Binding-site contacts:
Ligand atom C5 contacts residue GLN207 of chain 1.B at 3.5 Å.
Ligand atom C4 contacts residue GLN207 of chain 1.B at 4.4 Å.
Ligand atom C3 contacts residue ASN228 of chain 1.B at 3.8 Å.
Ligand atom C7 contacts residue ASN228 of chain 1.B at 4.1 Å.
Ligand atom O5 contacts residue GLN205 of chain 1.B at 3.4 Å (h-bond).
Ligand atom C1 contacts residue GLN207 of chain 1.B at 3.5 Å.
Ligand atom O5 contacts residue GLN207 of chain 1.B at 3.7 Å.
Ligand atom C4 contacts residue ASN228 of chain 1.B at 4.2 Å.
Ligand atom C1 contacts residue GLN205 of chain 1.B at 3.8 Å.
Ligand atom C2 contacts residue GLN207 of chain 1.B at 4.3 Å.
Ligand atom O5 contacts residue ASN228 of chain 1.B at 2.4 Å (h-bond).
Ligand atom C5 contacts residue ASN228 of chain 1.B at 3.7 Å.
Ligand atom C1 contacts residue ASN228 of chain 1.B at 1.4 Å.
Ligand atom C2 contacts residue ASN228 of chain 1.B at 2.5 Å.
Ligand atom C6 contacts residue GLN207 of chain 1.B at 4.4 Å.
Ligand atom C3 contacts residue GLN207 of chain 1.B at 4.2 Å.
Ligand atom N2 contacts residue ASN228 of chain 1.B at 2.9 Å (h-bond).

A protein and the small-molecule ligand that binds it are described below.
Small molecule (SMILES): CC(=O)N[C@@H]1[C@@H](O)[C@H](O)[C@@H](CO)O[C@H]1O

Sequence of chain 1.B:
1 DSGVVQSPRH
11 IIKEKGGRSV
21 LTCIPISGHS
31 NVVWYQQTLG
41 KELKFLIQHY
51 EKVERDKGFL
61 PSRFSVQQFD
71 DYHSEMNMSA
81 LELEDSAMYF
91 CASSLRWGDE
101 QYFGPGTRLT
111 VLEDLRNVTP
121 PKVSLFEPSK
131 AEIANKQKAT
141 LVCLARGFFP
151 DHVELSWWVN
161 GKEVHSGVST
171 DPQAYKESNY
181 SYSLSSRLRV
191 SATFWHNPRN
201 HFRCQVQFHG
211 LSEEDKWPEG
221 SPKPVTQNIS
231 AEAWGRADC